This protein binds this small molecule.
Small molecule (SMILES): CC(=O)N[C@@H]1[C@@H](O)[C@H](O)[C@@H](CO)O[C@H]1O

Binding-site contacts:
Ligand atom C2 contacts residue ASN284 of chain 2.A at 2.4 Å.
Ligand atom O7 contacts residue SER312 of chain 2.A at 3.8 Å.
Ligand atom O5 contacts residue ILE282 of chain 2.A at 3.7 Å.
Ligand atom C5 contacts residue ILE282 of chain 2.A at 4.0 Å (hydrophobic).
Ligand atom N2 contacts residue ASN284 of chain 2.A at 3.0 Å (h-bond).
Ligand atom C5 contacts residue ASN284 of chain 2.A at 3.7 Å.
Ligand atom O7 contacts residue ASN284 of chain 2.A at 3.4 Å (h-bond).
Ligand atom O5 contacts residue ASN284 of chain 2.A at 2.4 Å (h-bond).
Ligand atom C7 contacts residue ASN284 of chain 2.A at 3.5 Å.
Ligand atom C4 contacts residue ASN284 of chain 2.A at 4.2 Å.
Ligand atom C1 contacts residue ILE282 of chain 2.A at 4.0 Å (hydrophobic).
Ligand atom C1 contacts residue ASN284 of chain 2.A at 1.4 Å.
Ligand atom C3 contacts residue ASN284 of chain 2.A at 3.7 Å.
Ligand atom O3 contacts residue ASN284 of chain 2.A at 4.5 Å.
Ligand atom C8 contacts residue TYR285 of chain 2.A at 4.5 Å (hydrophobic).
Ligand atom C6 contacts residue ILE282 of chain 2.A at 4.1 Å (hydrophobic).
Ligand atom C8 contacts residue MET311 of chain 2.A at 4.1 Å (hydrophobic).

Sequence of chain 2.A:
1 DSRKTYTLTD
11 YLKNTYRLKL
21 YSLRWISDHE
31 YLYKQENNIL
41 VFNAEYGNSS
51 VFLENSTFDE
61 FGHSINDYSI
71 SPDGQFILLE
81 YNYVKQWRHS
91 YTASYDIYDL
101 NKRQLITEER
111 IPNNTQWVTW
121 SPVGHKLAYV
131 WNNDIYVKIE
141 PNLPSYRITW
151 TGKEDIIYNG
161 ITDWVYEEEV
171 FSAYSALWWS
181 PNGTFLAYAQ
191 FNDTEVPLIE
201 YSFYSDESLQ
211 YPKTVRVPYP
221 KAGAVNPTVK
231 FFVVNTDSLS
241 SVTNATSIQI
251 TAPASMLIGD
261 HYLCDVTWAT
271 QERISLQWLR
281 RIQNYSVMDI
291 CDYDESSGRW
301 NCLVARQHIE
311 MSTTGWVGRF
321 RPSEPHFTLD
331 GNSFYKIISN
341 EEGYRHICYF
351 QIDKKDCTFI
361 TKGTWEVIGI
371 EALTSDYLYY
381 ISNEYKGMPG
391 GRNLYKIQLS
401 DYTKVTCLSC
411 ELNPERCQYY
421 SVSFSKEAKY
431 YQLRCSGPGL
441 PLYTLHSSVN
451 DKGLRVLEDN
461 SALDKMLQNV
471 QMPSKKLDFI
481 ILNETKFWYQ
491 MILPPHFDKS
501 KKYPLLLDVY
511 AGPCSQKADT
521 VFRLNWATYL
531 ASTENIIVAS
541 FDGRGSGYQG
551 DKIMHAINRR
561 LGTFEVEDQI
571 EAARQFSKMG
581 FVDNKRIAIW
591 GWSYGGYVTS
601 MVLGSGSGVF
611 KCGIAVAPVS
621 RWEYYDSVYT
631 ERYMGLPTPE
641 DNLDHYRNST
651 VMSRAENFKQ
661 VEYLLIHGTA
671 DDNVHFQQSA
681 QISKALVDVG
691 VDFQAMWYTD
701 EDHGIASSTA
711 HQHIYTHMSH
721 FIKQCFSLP